Binding-site contacts:
Ligand atom C2 contacts residue PRO2 of chain 1.C at 3.8 Å (hydrophobic).
Ligand atom O3 contacts residue SER63 of chain 1.C at 4.3 Å.
Ligand atom C5 contacts residue PRO2 of chain 1.C at 3.5 Å (hydrophobic).
Ligand atom C2 contacts residue SER64 of chain 1.C at 3.5 Å.
Ligand atom O3 contacts residue SER64 of chain 1.C at 2.7 Å (h-bond).
Ligand atom C7 contacts residue PHE3 of chain 1.C at 4.3 Å (hydrophobic).
Ligand atom C7 contacts residue LYS110 of chain 1.C at 3.8 Å.
Ligand atom C4 contacts residue PRO2 of chain 1.C at 3.7 Å (hydrophobic).
Ligand atom N1 contacts residue PRO2 of chain 1.C at 2.7 Å (h-bond).
Ligand atom C9 contacts residue ILE65 of chain 1.C at 4.5 Å (hydrophobic).
Ligand atom C8 contacts residue ILE108 of chain 1.C at 4.2 Å (hydrophobic).
Ligand atom C7 contacts residue ASN39 of chain 1.C at 3.9 Å.
Ligand atom O3 contacts residue LYS33 of chain 1.C at 3.4 Å (salt-bridge).
Ligand atom C2 contacts residue ILE65 of chain 1.C at 3.8 Å (hydrophobic).
Ligand atom C5 contacts residue PHE3 of chain 1.C at 3.9 Å (hydrophobic).
Ligand atom O3 contacts residue PRO2 of chain 1.C at 3.0 Å (h-bond).
Ligand atom C4 contacts residue PHE3 of chain 1.C at 4.0 Å (hydrophobic).
Ligand atom O12 contacts residue LYS33 of chain 1.C at 3.2 Å (salt-bridge).
Ligand atom O10 contacts residue LYS110 of chain 1.C at 4.0 Å.
Ligand atom C9 contacts residue PHE3 of chain 1.C at 4.1 Å (hydrophobic).
Ligand atom C8 contacts residue MET115 of chain 1.C at 3.4 Å (hydrophobic).
Ligand atom O12 contacts residue ILE65 of chain 1.C at 2.9 Å (h-bond).
Ligand atom N1 contacts residue ARG37 of chain 1.C at 3.6 Å (salt-bridge).
Ligand atom C6 contacts residue ARG37 of chain 1.C at 4.3 Å.
Ligand atom O10 contacts residue ARG37 of chain 1.C at 4.1 Å.
Ligand atom O10 contacts residue ASN39 of chain 1.C at 3.0 Å (h-bond).
Ligand atom N1 contacts residue PHE3 of chain 1.C at 3.9 Å.
Ligand atom O11 contacts residue LYS110 of chain 1.C at 2.7 Å (salt-bridge).
Ligand atom O3 contacts residue ILE65 of chain 1.C at 4.0 Å.
Ligand atom C5 contacts residue ASN39 of chain 1.C at 3.5 Å.
Ligand atom C6 contacts residue ASN39 of chain 1.C at 4.1 Å.
Ligand atom O12 contacts residue SER64 of chain 1.C at 3.5 Å (h-bond).
Ligand atom C6 contacts residue PHE3 of chain 1.C at 4.0 Å (hydrophobic).
Ligand atom C2 contacts residue LYS33 of chain 1.C at 3.5 Å.
Ligand atom C9 contacts residue ILE108 of chain 1.C at 3.8 Å (hydrophobic).
Ligand atom C8 contacts residue PHE3 of chain 1.C at 4.1 Å (hydrophobic).
Ligand atom N1 contacts residue ASN39 of chain 1.C at 4.5 Å.
Ligand atom C9 contacts residue MET115 of chain 1.C at 3.6 Å (hydrophobic).
Ligand atom C5 contacts residue ARG37 of chain 1.C at 3.2 Å.

This small molecule binds to this protein.
Small molecule (SMILES): O=C(O)c1ccc(C(=O)O)nc1

Sequence of chain 1.C:
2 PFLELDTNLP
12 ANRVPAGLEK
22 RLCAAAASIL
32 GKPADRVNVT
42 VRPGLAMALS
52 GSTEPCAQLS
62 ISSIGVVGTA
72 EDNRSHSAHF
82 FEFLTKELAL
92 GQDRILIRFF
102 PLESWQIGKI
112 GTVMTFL